A protein and the small-molecule ligand that binds it are described below.
Small molecule (SMILES): CC(=O)N[C@@H]1[C@@H](O)[C@H](O)[C@@H](CO)O[C@H]1O

Sequence of chain 1.E:
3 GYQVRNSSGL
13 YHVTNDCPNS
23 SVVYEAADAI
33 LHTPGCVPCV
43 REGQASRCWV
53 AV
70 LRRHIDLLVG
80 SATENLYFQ

Sequence of chain 1.D:
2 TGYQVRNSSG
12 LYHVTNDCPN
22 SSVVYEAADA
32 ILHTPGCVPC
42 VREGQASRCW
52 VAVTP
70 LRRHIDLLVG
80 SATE

Binding-site contacts:
Ligand atom C5 contacts residue ASN21 of chain 1.E at 3.6 Å.
Ligand atom N2 contacts residue ASN21 of chain 1.E at 2.9 Å (h-bond).
Ligand atom C6 contacts residue ARG43 of chain 1.D at 3.9 Å.
Ligand atom C8 contacts residue ASN21 of chain 1.E at 4.4 Å.
Ligand atom C7 contacts residue ASN21 of chain 1.E at 3.3 Å.
Ligand atom C2 contacts residue ASN21 of chain 1.E at 2.5 Å.
Ligand atom C4 contacts residue ASN21 of chain 1.E at 4.2 Å.
Ligand atom C8 contacts residue PRO20 of chain 1.E at 3.9 Å (hydrophobic).
Ligand atom C3 contacts residue ASN21 of chain 1.E at 3.8 Å.
Ligand atom C1 contacts residue ASN21 of chain 1.E at 1.4 Å.
Ligand atom O7 contacts residue ASN21 of chain 1.E at 3.4 Å (h-bond).
Ligand atom O5 contacts residue ASN21 of chain 1.E at 2.3 Å (h-bond).
Ligand atom O5 contacts residue ARG43 of chain 1.D at 4.1 Å.
Ligand atom O6 contacts residue ARG43 of chain 1.D at 3.4 Å (salt-bridge).